Sequence of chain 1.A:
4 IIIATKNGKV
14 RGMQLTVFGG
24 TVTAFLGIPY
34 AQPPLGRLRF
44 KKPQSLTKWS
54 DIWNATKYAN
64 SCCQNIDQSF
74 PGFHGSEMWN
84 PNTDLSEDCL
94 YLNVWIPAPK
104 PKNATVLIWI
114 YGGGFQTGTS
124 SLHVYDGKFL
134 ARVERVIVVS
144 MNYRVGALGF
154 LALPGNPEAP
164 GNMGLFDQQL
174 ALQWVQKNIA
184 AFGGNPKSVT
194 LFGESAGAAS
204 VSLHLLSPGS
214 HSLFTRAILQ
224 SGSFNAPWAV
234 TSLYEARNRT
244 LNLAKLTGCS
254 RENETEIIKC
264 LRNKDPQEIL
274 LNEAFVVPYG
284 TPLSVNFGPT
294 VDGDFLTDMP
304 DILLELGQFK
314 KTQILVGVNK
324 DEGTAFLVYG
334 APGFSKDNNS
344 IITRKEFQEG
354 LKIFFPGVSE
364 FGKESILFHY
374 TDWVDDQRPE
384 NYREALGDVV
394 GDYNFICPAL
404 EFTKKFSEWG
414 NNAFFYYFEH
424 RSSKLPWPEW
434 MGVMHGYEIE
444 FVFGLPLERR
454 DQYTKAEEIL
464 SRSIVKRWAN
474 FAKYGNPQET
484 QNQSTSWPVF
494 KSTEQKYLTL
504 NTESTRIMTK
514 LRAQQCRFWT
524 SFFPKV

This small molecule binds to this protein.
Small molecule (SMILES): C#CCN1CCN(CCCOc2cccc3ccc(CO)nc23)CC1

Binding-site contacts:
Ligand atom C02 contacts residue PPI1 of chain 1.M at 3.5 Å.
Ligand atom C19 contacts residue TRP82 of chain 1.A at 3.8 Å (hydrophobic).
Ligand atom C04 contacts residue TRP231 of chain 1.A at 3.9 Å (hydrophobic).
Ligand atom O01 contacts residue GLY117 of chain 1.A at 2.8 Å (h-bond).
Ligand atom C03 contacts residue GLY117 of chain 1.A at 3.4 Å.
Ligand atom C08 contacts residue SER287 of chain 1.A at 3.2 Å.
Ligand atom C08 contacts residue PRO285 of chain 1.A at 3.5 Å (hydrophobic).
Ligand atom C02 contacts residue GLY117 of chain 1.A at 3.7 Å.
Ligand atom C02 contacts residue ALA199 of chain 1.A at 3.6 Å (hydrophobic).
Ligand atom C02 contacts residue HIS438 of chain 1.A at 3.3 Å.
Ligand atom C22 contacts residue TYR332 of chain 1.A at 3.8 Å (hydrophobic).
Ligand atom O01 contacts residue GLY116 of chain 1.A at 2.7 Å (h-bond).
Ligand atom C08 contacts residue LEU286 of chain 1.A at 3.3 Å (hydrophobic).
Ligand atom C02 contacts residue GLY116 of chain 1.A at 3.7 Å.
Ligand atom N25 contacts residue GLY116 of chain 1.A at 3.7 Å.
Ligand atom C04 contacts residue SER198 of chain 1.A at 2.9 Å.
Ligand atom O01 contacts residue ALA199 of chain 1.A at 2.7 Å (h-bond).
Ligand atom C20 contacts residue PPI1 of chain 1.M at 3.9 Å.
Ligand atom C16 contacts residue PPI1 of chain 1.M at 3.6 Å.
Ligand atom N25 contacts residue GLY117 of chain 1.A at 3.1 Å (h-bond).
Ligand atom O11 contacts residue GLY116 of chain 1.A at 3.8 Å.
Ligand atom C10 contacts residue GLY117 of chain 1.A at 3.7 Å.
Ligand atom N25 contacts residue SER198 of chain 1.A at 3.7 Å.
Ligand atom C07 contacts residue VAL288 of chain 1.A at 3.7 Å (hydrophobic).
Ligand atom C17 contacts residue PPI1 of chain 1.M at 3.8 Å.
Ligand atom C21 contacts residue HIS438 of chain 1.A at 2.8 Å.
Ligand atom O01 contacts residue GLY115 of chain 1.A at 3.7 Å.
Ligand atom C21 contacts residue PPI1 of chain 1.M at 3.2 Å.
Ligand atom C03 contacts residue SER198 of chain 1.A at 2.5 Å.
Ligand atom C17 contacts residue TRP82 of chain 1.A at 3.5 Å (hydrophobic).
Ligand atom C05 contacts residue TRP231 of chain 1.A at 3.5 Å (hydrophobic).
Ligand atom O01 contacts residue SER198 of chain 1.A at 2.3 Å (h-bond).
Ligand atom C07 contacts residue LEU286 of chain 1.A at 3.2 Å (hydrophobic).
Ligand atom C24 contacts residue GLY117 of chain 1.A at 3.3 Å.
Ligand atom C08 contacts residue GLN119 of chain 1.A at 3.8 Å.
Ligand atom C20 contacts residue TRP82 of chain 1.A at 3.7 Å (hydrophobic).
Ligand atom C02 contacts residue SER198 of chain 1.A at 1.4 Å.
Ligand atom C09 contacts residue GLN119 of chain 1.A at 3.7 Å.
Ligand atom C06 contacts residue GLY117 of chain 1.A at 3.6 Å.
Ligand atom C09 contacts residue PRO285 of chain 1.A at 3.7 Å (hydrophobic).